A small-molecule ligand and the protein it binds are described below.
Small molecule (SMILES): CC(=O)N[C@H]1[C@H](O[C@H]2[C@H](O)[C@@H](NC(C)=O)CO[C@@H]2CO)O[C@H](CO)[C@@H](O)[C@@H]1O

Sequence of chain 1.D:
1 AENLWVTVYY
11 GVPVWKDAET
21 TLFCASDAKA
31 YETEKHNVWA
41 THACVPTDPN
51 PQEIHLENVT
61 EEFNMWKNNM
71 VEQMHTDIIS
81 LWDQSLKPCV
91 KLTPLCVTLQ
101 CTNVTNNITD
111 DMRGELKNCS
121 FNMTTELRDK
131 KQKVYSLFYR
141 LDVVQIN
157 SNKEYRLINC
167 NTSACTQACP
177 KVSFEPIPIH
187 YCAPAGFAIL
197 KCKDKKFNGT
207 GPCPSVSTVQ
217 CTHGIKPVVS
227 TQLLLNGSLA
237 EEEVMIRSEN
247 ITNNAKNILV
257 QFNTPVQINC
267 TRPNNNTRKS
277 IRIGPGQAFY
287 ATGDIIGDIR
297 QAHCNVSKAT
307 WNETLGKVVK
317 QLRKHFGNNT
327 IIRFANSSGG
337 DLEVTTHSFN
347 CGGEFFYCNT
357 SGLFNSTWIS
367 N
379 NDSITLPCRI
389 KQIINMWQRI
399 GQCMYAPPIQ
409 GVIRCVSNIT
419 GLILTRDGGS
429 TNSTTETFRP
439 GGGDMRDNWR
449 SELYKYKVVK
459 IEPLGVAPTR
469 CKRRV

Binding-site contacts:
Ligand atom C4 contacts residue ASN416 of chain 1.D at 4.2 Å.
Ligand atom C2 contacts residue ASN416 of chain 1.D at 2.4 Å.
Ligand atom N2 contacts residue ASN416 of chain 1.D at 2.9 Å (h-bond).
Ligand atom O5 contacts residue PRO261 of chain 1.D at 3.7 Å.
Ligand atom O6 contacts residue PRO261 of chain 1.D at 3.9 Å.
Ligand atom O5 contacts residue ASN416 of chain 1.D at 2.4 Å (h-bond).
Ligand atom C7 contacts residue ASN416 of chain 1.D at 3.5 Å.
Ligand atom C8 contacts residue ASN232 of chain 1.D at 3.3 Å.
Ligand atom O7 contacts residue ASN416 of chain 1.D at 3.6 Å.
Ligand atom C3 contacts residue ASN416 of chain 1.D at 3.8 Å.
Ligand atom C5 contacts residue ASN416 of chain 1.D at 3.7 Å.
Ligand atom O7 contacts residue NAG1 of chain 1.AA at 4.5 Å.
Ligand atom C1 contacts residue ASN416 of chain 1.D at 1.4 Å.
Ligand atom C7 contacts residue ASN232 of chain 1.D at 4.0 Å.
Ligand atom C6 contacts residue PRO261 of chain 1.D at 4.3 Å (hydrophobic).
Ligand atom N2 contacts residue ASN232 of chain 1.D at 4.5 Å.
Ligand atom C8 contacts residue NAG1 of chain 1.AA at 3.3 Å.